Sequence of chain 2.A:
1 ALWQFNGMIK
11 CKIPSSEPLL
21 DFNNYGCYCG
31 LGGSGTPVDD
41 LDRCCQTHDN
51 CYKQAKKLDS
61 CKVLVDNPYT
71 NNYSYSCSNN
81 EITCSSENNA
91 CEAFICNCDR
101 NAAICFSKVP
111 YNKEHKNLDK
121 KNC

The protein below binds the small molecule below.
Small molecule (SMILES): CCCCCCCCOCC(CO[P](=O)(O)OCCN)O[P](=O)(O)CCCCCCC

Binding-site contacts:
Ligand atom O1P contacts residue CYS45 of chain 2.A at 3.6 Å.
Ligand atom C13 contacts residue ASN23 of chain 2.A at 3.5 Å.
Ligand atom P3 contacts residue GLY32 of chain 2.A at 3.6 Å.
Ligand atom P3 contacts residue TYR69 of chain 2.A at 3.4 Å.
Ligand atom C12 contacts residue GLY30 of chain 2.A at 3.6 Å.
Ligand atom O2 contacts residue HIS48 of chain 2.A at 3.2 Å (h-bond).
Ligand atom O4P contacts residue TYR69 of chain 2.A at 2.8 Å (h-bond).
Ligand atom O3P contacts residue GLY30 of chain 2.A at 2.9 Å (h-bond).
Ligand atom O2P contacts residue CYS29 of chain 2.A at 3.8 Å.
Ligand atom P3 contacts residue ASP49 of chain 2.A at 3.7 Å.
Ligand atom O3P contacts residue ASP49 of chain 2.A at 3.2 Å (salt-bridge).
Ligand atom O3 contacts residue TYR52 of chain 2.A at 3.6 Å.
Ligand atom N3 contacts residue ASP49 of chain 2.A at 2.6 Å (salt-bridge).
Ligand atom C1 contacts residue TYR69 of chain 2.A at 3.7 Å (hydrophobic).
Ligand atom C12 contacts residue ASN23 of chain 2.A at 3.5 Å.
Ligand atom O2P contacts residue CA1 of chain 2.B at 2.4 Å.
Ligand atom O5P contacts residue TYR69 of chain 2.A at 3.6 Å.
Ligand atom O3P contacts residue CA1 of chain 2.B at 2.3 Å.
Ligand atom C32 contacts residue ASP49 of chain 2.A at 3.1 Å.
Ligand atom O3P contacts residue GLY32 of chain 2.A at 2.9 Å (h-bond).
Ligand atom O4P contacts residue GLY32 of chain 2.A at 3.2 Å (h-bond).
Ligand atom C25 contacts residue ASN23 of chain 2.A at 3.5 Å.
Ligand atom C12 contacts residue LEU31 of chain 2.A at 3.5 Å (hydrophobic).
Ligand atom O2P contacts residue TYR28 of chain 2.A at 2.9 Å (h-bond).
Ligand atom C22 contacts residue GLY30 of chain 2.A at 3.7 Å.
Ligand atom O1P contacts residue ASP49 of chain 2.A at 3.4 Å (salt-bridge).
Ligand atom C14 contacts residue ASN23 of chain 2.A at 3.2 Å.
Ligand atom C31 contacts residue TYR69 of chain 2.A at 3.4 Å (hydrophobic).
Ligand atom O2P contacts residue GLY30 of chain 2.A at 2.7 Å (h-bond).
Ligand atom C3 contacts residue ASP49 of chain 2.A at 3.0 Å.
Ligand atom O5P contacts residue ASP49 of chain 2.A at 3.6 Å.
Ligand atom N3 contacts residue LYS53 of chain 2.A at 3.1 Å.
Ligand atom O1P contacts residue HIS48 of chain 2.A at 2.8 Å (h-bond).
Ligand atom O3 contacts residue TYR69 of chain 2.A at 3.1 Å.
Ligand atom O3P contacts residue LEU31 of chain 2.A at 3.6 Å.
Ligand atom P2 contacts residue HIS48 of chain 2.A at 3.7 Å.
Ligand atom C25 contacts residue PHE22 of chain 2.A at 3.7 Å (hydrophobic).
Ligand atom C26 contacts residue PRO18 of chain 2.A at 3.3 Å (hydrophobic).
Ligand atom O2P contacts residue ASP49 of chain 2.A at 3.2 Å (salt-bridge).
Ligand atom P3 contacts residue CA1 of chain 2.B at 3.7 Å.